A small-molecule ligand and the protein it binds are described below.
Small molecule (SMILES): CC(=O)N[C@@H]1[C@@H](O)[C@H](O)[C@@H](CO)O[C@H]1O

Binding-site contacts:
Ligand atom N2 contacts residue ASN54 of chain 1.A at 2.9 Å (h-bond).
Ligand atom C7 contacts residue ASN54 of chain 1.A at 3.6 Å.
Ligand atom C4 contacts residue GLU35 of chain 1.A at 4.0 Å.
Ligand atom O5 contacts residue ASN54 of chain 1.A at 2.4 Å (h-bond).
Ligand atom C3 contacts residue ASN54 of chain 1.A at 3.8 Å.
Ligand atom C7 contacts residue GLU35 of chain 1.A at 3.4 Å.
Ligand atom N2 contacts residue GLU35 of chain 1.A at 3.9 Å.
Ligand atom C1 contacts residue ASN37 of chain 1.A at 3.5 Å.
Ligand atom O7 contacts residue GLU35 of chain 1.A at 3.3 Å (salt-bridge).
Ligand atom O5 contacts residue GLU35 of chain 1.A at 4.4 Å.
Ligand atom C1 contacts residue GLU35 of chain 1.A at 4.0 Å.
Ligand atom O7 contacts residue ASN54 of chain 1.A at 3.5 Å.
Ligand atom C4 contacts residue ASN54 of chain 1.A at 4.2 Å.
Ligand atom C7 contacts residue ASN36 of chain 1.A at 4.2 Å.
Ligand atom C6 contacts residue GLU35 of chain 1.A at 4.0 Å.
Ligand atom C5 contacts residue GLU35 of chain 1.A at 4.4 Å.
Ligand atom C2 contacts residue ASN54 of chain 1.A at 2.4 Å.
Ligand atom C1 contacts residue ASN54 of chain 1.A at 1.5 Å.
Ligand atom C2 contacts residue ASN37 of chain 1.A at 4.5 Å.
Ligand atom C2 contacts residue GLU35 of chain 1.A at 3.6 Å.
Ligand atom O5 contacts residue ASN37 of chain 1.A at 3.3 Å (h-bond).
Ligand atom C5 contacts residue ASN54 of chain 1.A at 3.7 Å.
Ligand atom O7 contacts residue ASN36 of chain 1.A at 3.2 Å.
Ligand atom O7 contacts residue SER55 of chain 1.A at 4.5 Å.
Ligand atom C8 contacts residue GLU35 of chain 1.A at 3.9 Å.

Sequence of chain 1.A:
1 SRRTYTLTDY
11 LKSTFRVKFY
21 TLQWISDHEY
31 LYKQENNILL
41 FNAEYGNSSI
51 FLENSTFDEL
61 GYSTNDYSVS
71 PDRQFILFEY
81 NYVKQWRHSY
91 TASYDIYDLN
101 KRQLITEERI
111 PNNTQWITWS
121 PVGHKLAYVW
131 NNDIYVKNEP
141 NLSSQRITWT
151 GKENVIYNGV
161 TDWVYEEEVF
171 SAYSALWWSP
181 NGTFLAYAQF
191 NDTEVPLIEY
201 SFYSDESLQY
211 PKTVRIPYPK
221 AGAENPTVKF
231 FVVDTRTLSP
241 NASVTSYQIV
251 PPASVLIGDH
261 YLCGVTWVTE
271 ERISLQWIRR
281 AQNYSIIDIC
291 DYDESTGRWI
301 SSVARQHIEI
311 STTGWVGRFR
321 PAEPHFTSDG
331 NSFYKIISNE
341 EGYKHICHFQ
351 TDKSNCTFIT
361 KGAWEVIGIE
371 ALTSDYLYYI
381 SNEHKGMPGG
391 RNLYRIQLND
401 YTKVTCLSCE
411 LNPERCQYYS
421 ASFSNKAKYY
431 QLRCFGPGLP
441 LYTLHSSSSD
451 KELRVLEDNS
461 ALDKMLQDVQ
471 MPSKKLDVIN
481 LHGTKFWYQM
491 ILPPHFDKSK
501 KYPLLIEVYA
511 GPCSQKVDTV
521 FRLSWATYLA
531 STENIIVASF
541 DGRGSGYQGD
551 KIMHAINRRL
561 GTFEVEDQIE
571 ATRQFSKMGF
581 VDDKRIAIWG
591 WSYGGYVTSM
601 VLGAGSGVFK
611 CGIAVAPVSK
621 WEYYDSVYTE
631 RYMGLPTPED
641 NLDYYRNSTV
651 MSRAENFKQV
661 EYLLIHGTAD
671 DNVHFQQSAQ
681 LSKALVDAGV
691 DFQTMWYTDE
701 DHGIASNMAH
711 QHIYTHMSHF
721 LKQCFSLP